Binding-site contacts:
Ligand atom C3 contacts residue ASN160 of chain 1.E at 3.9 Å.
Ligand atom C2 contacts residue ASN160 of chain 1.E at 2.6 Å.
Ligand atom C7 contacts residue ASN160 of chain 1.E at 3.6 Å.
Ligand atom O7 contacts residue ASN160 of chain 1.E at 3.7 Å.
Ligand atom O5 contacts residue ASN160 of chain 1.E at 2.3 Å (h-bond).
Ligand atom N2 contacts residue ASN160 of chain 1.E at 3.0 Å (h-bond).
Ligand atom C8 contacts residue THR161 of chain 1.E at 4.2 Å.
Ligand atom C4 contacts residue ASN160 of chain 1.E at 4.3 Å.
Ligand atom C5 contacts residue ASN160 of chain 1.E at 3.6 Å.
Ligand atom C1 contacts residue ASN160 of chain 1.E at 1.4 Å.

Sequence of chain 1.E:
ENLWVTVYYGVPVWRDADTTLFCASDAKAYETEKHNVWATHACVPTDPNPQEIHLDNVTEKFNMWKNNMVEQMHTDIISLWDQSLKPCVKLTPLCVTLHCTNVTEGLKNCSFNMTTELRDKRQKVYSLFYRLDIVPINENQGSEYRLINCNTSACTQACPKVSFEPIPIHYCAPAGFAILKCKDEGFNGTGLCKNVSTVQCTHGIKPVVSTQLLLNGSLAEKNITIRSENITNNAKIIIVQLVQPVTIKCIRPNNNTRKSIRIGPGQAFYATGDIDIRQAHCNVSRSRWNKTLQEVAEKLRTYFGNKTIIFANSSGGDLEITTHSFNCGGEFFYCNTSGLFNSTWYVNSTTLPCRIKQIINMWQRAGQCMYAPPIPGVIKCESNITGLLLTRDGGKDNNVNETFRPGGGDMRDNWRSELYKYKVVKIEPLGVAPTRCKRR

This protein binds this small molecule.
Small molecule (SMILES): CC(=O)N[C@H]1[C@H](O[C@H]2[C@H](O)[C@@H](NC(C)=O)CO[C@@H]2CO)O[C@H](CO)[C@@H](O)[C@@H]1O